Sequence of chain 1.B:
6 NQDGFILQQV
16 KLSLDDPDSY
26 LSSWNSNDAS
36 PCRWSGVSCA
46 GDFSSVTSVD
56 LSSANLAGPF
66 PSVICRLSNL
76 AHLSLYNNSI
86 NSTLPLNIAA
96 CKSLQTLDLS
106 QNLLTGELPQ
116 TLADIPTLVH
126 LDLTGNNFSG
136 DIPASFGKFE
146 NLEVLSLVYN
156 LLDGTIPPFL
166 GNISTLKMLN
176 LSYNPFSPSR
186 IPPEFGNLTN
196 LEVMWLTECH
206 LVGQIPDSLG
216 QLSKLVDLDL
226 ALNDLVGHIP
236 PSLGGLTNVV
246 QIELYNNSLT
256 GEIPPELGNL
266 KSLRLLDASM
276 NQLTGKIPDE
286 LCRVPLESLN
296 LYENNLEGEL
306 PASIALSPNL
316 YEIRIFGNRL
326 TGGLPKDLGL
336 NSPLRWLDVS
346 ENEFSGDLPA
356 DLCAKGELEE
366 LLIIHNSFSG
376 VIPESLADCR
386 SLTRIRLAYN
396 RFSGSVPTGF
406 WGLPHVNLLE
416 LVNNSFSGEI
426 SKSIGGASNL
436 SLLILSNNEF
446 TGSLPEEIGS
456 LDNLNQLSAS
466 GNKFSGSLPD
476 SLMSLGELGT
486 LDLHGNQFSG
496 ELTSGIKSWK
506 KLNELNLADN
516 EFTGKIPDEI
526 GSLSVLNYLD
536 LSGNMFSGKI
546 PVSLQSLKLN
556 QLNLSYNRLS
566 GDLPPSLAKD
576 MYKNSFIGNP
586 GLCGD

Binding-site contacts:
Ligand atom C2 contacts residue ASN82 of chain 1.B at 2.5 Å.
Ligand atom O7 contacts residue SER58 of chain 1.B at 4.0 Å.
Ligand atom C2 contacts residue SER58 of chain 1.B at 4.1 Å.
Ligand atom C3 contacts residue ASN82 of chain 1.B at 3.8 Å.
Ligand atom O7 contacts residue ASN82 of chain 1.B at 3.6 Å.
Ligand atom C5 contacts residue SER58 of chain 1.B at 4.5 Å.
Ligand atom C6 contacts residue SER58 of chain 1.B at 3.8 Å.
Ligand atom C1 contacts residue SER58 of chain 1.B at 3.7 Å.
Ligand atom C8 contacts residue ASP23 of chain 1.B at 4.1 Å.
Ligand atom C1 contacts residue ASN82 of chain 1.B at 1.4 Å.
Ligand atom N2 contacts residue ASN82 of chain 1.B at 2.9 Å (h-bond).
Ligand atom C4 contacts residue ASN82 of chain 1.B at 4.2 Å.
Ligand atom O5 contacts residue ASN82 of chain 1.B at 2.3 Å (h-bond).
Ligand atom O7 contacts residue TYR81 of chain 1.B at 3.8 Å.
Ligand atom C8 contacts residue TYR81 of chain 1.B at 3.4 Å (hydrophobic).
Ligand atom C7 contacts residue ASN82 of chain 1.B at 3.5 Å.
Ligand atom O5 contacts residue EDO1 of chain 1.GA at 3.4 Å (h-bond).
Ligand atom O6 contacts residue SER58 of chain 1.B at 2.9 Å (h-bond).
Ligand atom C5 contacts residue EDO1 of chain 1.GA at 3.7 Å.
Ligand atom C7 contacts residue TYR81 of chain 1.B at 3.8 Å (hydrophobic).
Ligand atom C6 contacts residue EDO1 of chain 1.GA at 3.6 Å.
Ligand atom C1 contacts residue EDO1 of chain 1.GA at 4.1 Å.
Ligand atom C5 contacts residue ASN82 of chain 1.B at 3.6 Å.
Ligand atom O5 contacts residue SER58 of chain 1.B at 3.3 Å.
Ligand atom C8 contacts residue ASN60 of chain 1.B at 4.1 Å.

The protein below binds the small molecule below.
Small molecule (SMILES): CC(=O)N[C@H]1[C@H](O[C@H]2[C@H](O)[C@@H](NC(C)=O)CO[C@@H]2CO)O[C@H](CO)[C@@H](O)[C@@H]1O